Sequence of chain 1.D:
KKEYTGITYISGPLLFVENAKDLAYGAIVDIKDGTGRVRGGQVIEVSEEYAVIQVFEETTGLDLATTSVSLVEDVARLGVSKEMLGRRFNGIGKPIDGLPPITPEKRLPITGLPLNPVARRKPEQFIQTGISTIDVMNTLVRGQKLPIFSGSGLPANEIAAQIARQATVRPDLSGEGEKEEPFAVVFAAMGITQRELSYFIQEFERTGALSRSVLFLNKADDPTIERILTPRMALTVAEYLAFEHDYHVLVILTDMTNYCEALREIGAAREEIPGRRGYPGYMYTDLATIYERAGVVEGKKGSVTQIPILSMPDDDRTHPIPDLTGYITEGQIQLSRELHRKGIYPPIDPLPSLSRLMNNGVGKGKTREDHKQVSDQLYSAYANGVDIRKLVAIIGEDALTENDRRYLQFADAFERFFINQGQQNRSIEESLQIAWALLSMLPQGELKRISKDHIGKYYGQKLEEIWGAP

Binding-site contacts:
Ligand atom N3 contacts residue PHE419 of chain 1.B at 3.2 Å.
Ligand atom N9 contacts residue PHE419 of chain 1.B at 3.3 Å.
Ligand atom N6 contacts residue PHE419 of chain 1.B at 3.7 Å.
Ligand atom C4 contacts residue TYR500 of chain 1.B at 3.6 Å (hydrophobic).
Ligand atom O2B contacts residue PHE230 of chain 1.B at 2.3 Å (h-bond).
Ligand atom O2B contacts residue GLY233 of chain 1.B at 3.3 Å (h-bond).
Ligand atom PB contacts residue PHE230 of chain 1.B at 3.0 Å.
Ligand atom C2 contacts residue TYR500 of chain 1.B at 3.5 Å (hydrophobic).
Ligand atom O3B contacts residue SER235 of chain 1.B at 2.8 Å (h-bond).
Ligand atom C2 contacts residue ASN498 of chain 1.B at 3.6 Å.
Ligand atom O2' contacts residue TYR500 of chain 1.B at 3.3 Å.
Ligand atom C8 contacts residue PHE419 of chain 1.B at 3.5 Å (hydrophobic).
Ligand atom C8 contacts residue VAL236 of chain 1.B at 3.7 Å (hydrophobic).
Ligand atom C8 contacts residue GLY233 of chain 1.B at 3.7 Å.
Ligand atom N1 contacts residue PHE419 of chain 1.B at 3.6 Å.
Ligand atom O3G contacts residue PHE230 of chain 1.B at 3.4 Å (h-bond).
Ligand atom N7 contacts residue VAL236 of chain 1.B at 3.4 Å.
Ligand atom O3A contacts residue SER235 of chain 1.B at 3.1 Å (h-bond).
Ligand atom O1A contacts residue GLY233 of chain 1.B at 3.2 Å (h-bond).
Ligand atom O2B contacts residue LYS234 of chain 1.B at 3.5 Å (salt-bridge).
Ligand atom C4 contacts residue PHE419 of chain 1.B at 3.5 Å (hydrophobic).
Ligand atom C1' contacts residue PHE419 of chain 1.B at 3.5 Å (hydrophobic).
Ligand atom O1B contacts residue PHE230 of chain 1.B at 2.8 Å (h-bond).
Ligand atom PB contacts residue SER235 of chain 1.B at 3.5 Å.
Ligand atom C2' contacts residue TYR500 of chain 1.B at 3.2 Å (hydrophobic).
Ligand atom N3 contacts residue TYR500 of chain 1.B at 3.2 Å.
Ligand atom O3A contacts residue GLY233 of chain 1.B at 3.3 Å.
Ligand atom C2 contacts residue PHE419 of chain 1.B at 3.4 Å (hydrophobic).
Ligand atom O5' contacts residue VAL236 of chain 1.B at 3.5 Å.
Ligand atom O1A contacts residue GLY231 of chain 1.B at 3.0 Å (h-bond).
Ligand atom C6 contacts residue PHE419 of chain 1.B at 3.5 Å (hydrophobic).
Ligand atom N6 contacts residue GLN497 of chain 1.B at 3.5 Å (h-bond).
Ligand atom O3G contacts residue PRO229 of chain 1.B at 3.1 Å (h-bond).
Ligand atom O2B contacts residue ALA232 of chain 1.B at 3.7 Å.
Ligand atom O2B contacts residue PRO229 of chain 1.B at 3.4 Å (h-bond).
Ligand atom O2G contacts residue LYS234 of chain 1.B at 3.0 Å (salt-bridge).
Ligand atom N1 contacts residue ALA499 of chain 1.B at 3.6 Å.
Ligand atom C5 contacts residue PHE419 of chain 1.B at 3.5 Å (hydrophobic).
Ligand atom N7 contacts residue PHE419 of chain 1.B at 3.6 Å.
Ligand atom O2G contacts residue SER235 of chain 1.B at 3.5 Å.

Sequence of chain 1.B:
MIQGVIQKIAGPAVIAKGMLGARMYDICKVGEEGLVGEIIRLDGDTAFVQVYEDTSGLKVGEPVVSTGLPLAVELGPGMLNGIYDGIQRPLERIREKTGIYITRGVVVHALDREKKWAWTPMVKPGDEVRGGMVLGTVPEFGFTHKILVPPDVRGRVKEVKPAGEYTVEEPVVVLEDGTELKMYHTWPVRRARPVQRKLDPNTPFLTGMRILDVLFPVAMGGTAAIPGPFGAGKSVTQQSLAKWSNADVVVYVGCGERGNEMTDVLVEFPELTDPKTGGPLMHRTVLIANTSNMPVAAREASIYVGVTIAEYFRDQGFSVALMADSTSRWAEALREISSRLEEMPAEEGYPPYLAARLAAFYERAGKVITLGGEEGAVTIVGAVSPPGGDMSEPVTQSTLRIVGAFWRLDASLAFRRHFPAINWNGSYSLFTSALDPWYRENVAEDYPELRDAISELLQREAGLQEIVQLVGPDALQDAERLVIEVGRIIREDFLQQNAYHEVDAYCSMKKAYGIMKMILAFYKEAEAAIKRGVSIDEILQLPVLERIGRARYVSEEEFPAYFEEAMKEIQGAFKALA

This small molecule binds to this protein.
Small molecule (SMILES): Nc1ncnc2c1ncn2[C@@H]1O[C@H](COP(=O)(O)OP(=O)(O)OP(O)(O)=S)[C@@H](O)[C@H]1O